Binding-site contacts:
Ligand atom OXT contacts residue SER153 of chain 1.C at 2.8 Å (h-bond).
Ligand atom C contacts residue SER153 of chain 1.C at 3.7 Å.
Ligand atom N contacts residue PHE183 of chain 1.B at 4.2 Å.
Ligand atom N contacts residue THR228 of chain 1.B at 4.3 Å.
Ligand atom C contacts residue THR228 of chain 1.B at 4.2 Å.
Ligand atom CA contacts residue PHE231 of chain 1.B at 4.4 Å (hydrophobic).
Ligand atom OXT contacts residue PHE87 of chain 1.C at 3.5 Å.
Ligand atom C contacts residue ARG89 of chain 1.C at 3.2 Å.
Ligand atom O contacts residue THR228 of chain 1.B at 3.2 Å (h-bond).
Ligand atom OXT contacts residue ARG89 of chain 1.C at 2.7 Å (salt-bridge).
Ligand atom CA contacts residue SER153 of chain 1.C at 4.1 Å.
Ligand atom N contacts residue PHE231 of chain 1.B at 3.6 Å.
Ligand atom CA contacts residue PHE183 of chain 1.B at 4.2 Å (hydrophobic).
Ligand atom C contacts residue PHE87 of chain 1.C at 3.8 Å (hydrophobic).
Ligand atom O contacts residue TYR226 of chain 1.B at 4.5 Å.
Ligand atom CA contacts residue PHE87 of chain 1.C at 3.8 Å (hydrophobic).
Ligand atom CA contacts residue LEU141 of chain 1.C at 4.0 Å (hydrophobic).
Ligand atom O contacts residue ARG89 of chain 1.C at 2.7 Å (salt-bridge).
Ligand atom N contacts residue TYR226 of chain 1.B at 3.6 Å.
Ligand atom N contacts residue PHE87 of chain 1.C at 4.2 Å.
Ligand atom C contacts residue LEU141 of chain 1.C at 4.5 Å (hydrophobic).

The small molecule below binds the protein below.
Small molecule (SMILES): NCC(=O)O

Sequence of chain 1.C:
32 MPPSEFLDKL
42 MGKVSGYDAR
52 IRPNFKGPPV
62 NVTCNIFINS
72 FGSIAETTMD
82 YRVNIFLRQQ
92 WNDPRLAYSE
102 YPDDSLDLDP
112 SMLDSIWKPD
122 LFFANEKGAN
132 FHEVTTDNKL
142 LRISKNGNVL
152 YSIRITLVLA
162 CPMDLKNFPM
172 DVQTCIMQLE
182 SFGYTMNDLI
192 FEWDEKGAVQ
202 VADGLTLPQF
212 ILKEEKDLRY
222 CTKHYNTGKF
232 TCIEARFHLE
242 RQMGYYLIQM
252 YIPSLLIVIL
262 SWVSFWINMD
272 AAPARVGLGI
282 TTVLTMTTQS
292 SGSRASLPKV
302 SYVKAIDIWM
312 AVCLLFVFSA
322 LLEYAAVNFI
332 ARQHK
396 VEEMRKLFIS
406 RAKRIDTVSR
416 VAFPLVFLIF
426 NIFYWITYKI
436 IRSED

Sequence of chain 1.B:
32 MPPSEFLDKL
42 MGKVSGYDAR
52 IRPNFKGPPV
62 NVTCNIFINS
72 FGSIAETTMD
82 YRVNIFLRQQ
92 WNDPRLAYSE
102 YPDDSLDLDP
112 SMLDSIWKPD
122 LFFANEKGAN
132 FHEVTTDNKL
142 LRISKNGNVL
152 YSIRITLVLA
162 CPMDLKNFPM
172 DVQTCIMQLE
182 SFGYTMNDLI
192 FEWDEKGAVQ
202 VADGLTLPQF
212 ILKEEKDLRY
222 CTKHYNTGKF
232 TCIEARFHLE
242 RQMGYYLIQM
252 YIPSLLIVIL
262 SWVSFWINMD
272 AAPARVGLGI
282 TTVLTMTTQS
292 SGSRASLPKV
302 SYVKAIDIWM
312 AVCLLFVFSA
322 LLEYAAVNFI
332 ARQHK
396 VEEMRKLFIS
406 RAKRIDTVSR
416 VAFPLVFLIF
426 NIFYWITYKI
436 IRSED